A protein and the small-molecule ligand that binds it are described below.
Small molecule (SMILES): Oc1cccc(-c2ccccc2Cl)c1O

Binding-site contacts:
Ligand atom CB5 contacts residue SER254 of chain 8.A at 4.2 Å.
Ligand atom CA4 contacts residue GLU257 of chain 8.A at 3.7 Å.
Ligand atom CB5 contacts residue PRO204 of chain 8.A at 4.3 Å (hydrophobic).
Ligand atom CB5 contacts residue LYS205 of chain 8.A at 3.6 Å.
Ligand atom CA6 contacts residue LEU203 of chain 8.A at 4.1 Å (hydrophobic).
Ligand atom CB3 contacts residue PRO204 of chain 8.A at 3.5 Å (hydrophobic).
Ligand atom CL1 contacts residue PRO204 of chain 8.A at 3.7 Å.
Ligand atom CA1 contacts residue LEU203 of chain 8.A at 4.3 Å (hydrophobic).
Ligand atom CA2 contacts residue GLY255 of chain 8.A at 3.4 Å.
Ligand atom CA3 contacts residue GLY255 of chain 8.A at 3.4 Å.
Ligand atom CA1 contacts residue VAL256 of chain 8.A at 4.4 Å (hydrophobic).
Ligand atom OA3 contacts residue GLY255 of chain 8.A at 3.8 Å.
Ligand atom CA3 contacts residue LEU203 of chain 8.A at 4.3 Å (hydrophobic).
Ligand atom CB6 contacts residue SER254 of chain 8.A at 3.9 Å.
Ligand atom CB6 contacts residue LYS205 of chain 8.A at 3.7 Å.
Ligand atom CA5 contacts residue GLY255 of chain 8.A at 4.1 Å.
Ligand atom CA4 contacts residue GLY255 of chain 8.A at 3.8 Å.
Ligand atom CA5 contacts residue ILE207 of chain 8.A at 4.0 Å (hydrophobic).
Ligand atom CA5 contacts residue VAL256 of chain 8.A at 3.9 Å (hydrophobic).
Ligand atom CA3 contacts residue GLU257 of chain 8.A at 3.5 Å.
Ligand atom CA2 contacts residue LEU203 of chain 8.A at 4.3 Å (hydrophobic).
Ligand atom CA6 contacts residue VAL256 of chain 8.A at 4.2 Å (hydrophobic).
Ligand atom CA4 contacts residue LEU203 of chain 8.A at 4.0 Å (hydrophobic).
Ligand atom CL1 contacts residue LEU203 of chain 8.A at 3.9 Å.
Ligand atom OA3 contacts residue GLU257 of chain 8.A at 2.5 Å (salt-bridge).
Ligand atom CA5 contacts residue LYS205 of chain 8.A at 4.4 Å.
Ligand atom CB1 contacts residue LYS205 of chain 8.A at 4.5 Å.
Ligand atom CA5 contacts residue HIS208 of chain 8.A at 3.8 Å.
Ligand atom CB6 contacts residue GLY255 of chain 8.A at 3.9 Å.
Ligand atom CB1 contacts residue PRO204 of chain 8.A at 4.2 Å (hydrophobic).
Ligand atom OA2 contacts residue GLY255 of chain 8.A at 3.9 Å.
Ligand atom CB4 contacts residue PRO204 of chain 8.A at 3.9 Å (hydrophobic).
Ligand atom CA4 contacts residue HIS208 of chain 8.A at 3.6 Å.
Ligand atom CA1 contacts residue GLY255 of chain 8.A at 3.8 Å.
Ligand atom CA4 contacts residue VAL256 of chain 8.A at 4.2 Å (hydrophobic).
Ligand atom CA5 contacts residue LEU203 of chain 8.A at 3.8 Å (hydrophobic).
Ligand atom CB2 contacts residue PRO204 of chain 8.A at 3.7 Å (hydrophobic).
Ligand atom CA6 contacts residue GLY255 of chain 8.A at 4.1 Å.
Ligand atom CA6 contacts residue LYS205 of chain 8.A at 3.6 Å.
Ligand atom CB6 contacts residue PRO204 of chain 8.A at 4.4 Å (hydrophobic).

Sequence of chain 8.A:
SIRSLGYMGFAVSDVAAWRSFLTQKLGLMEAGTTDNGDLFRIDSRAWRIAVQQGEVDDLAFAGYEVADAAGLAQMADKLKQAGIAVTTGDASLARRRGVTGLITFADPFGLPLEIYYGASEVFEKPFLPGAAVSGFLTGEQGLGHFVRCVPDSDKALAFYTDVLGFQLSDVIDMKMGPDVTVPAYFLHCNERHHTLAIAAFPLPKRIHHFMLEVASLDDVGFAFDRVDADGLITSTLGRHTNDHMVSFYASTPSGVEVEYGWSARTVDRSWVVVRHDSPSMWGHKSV